The protein below binds the small molecule below.
Small molecule (SMILES): N[C@@H]1[C@@H](O)[C@H](O)[C@@H](COP(=O)(O)O)O[C@H]1O

Sequence of chain 1.B:
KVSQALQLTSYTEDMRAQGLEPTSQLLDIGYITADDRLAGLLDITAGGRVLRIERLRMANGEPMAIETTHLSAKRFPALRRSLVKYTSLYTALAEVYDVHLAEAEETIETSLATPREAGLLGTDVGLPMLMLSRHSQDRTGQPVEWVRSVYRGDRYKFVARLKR

Binding-site contacts:
Ligand atom O4 contacts residue GLU149 of chain 1.B at 2.7 Å (salt-bridge).
Ligand atom C5 contacts residue GLU71 of chain 1.B at 3.2 Å.
Ligand atom C1 contacts residue GLU71 of chain 1.B at 3.6 Å.
Ligand atom OAF contacts residue ARG61 of chain 1.B at 3.0 Å (salt-bridge).
Ligand atom O3 contacts residue VAL151 of chain 1.B at 3.4 Å.
Ligand atom OAB contacts residue ARG61 of chain 1.B at 3.7 Å.
Ligand atom OAG contacts residue SER92 of chain 1.B at 2.5 Å (h-bond).
Ligand atom OAG contacts residue SER14 of chain 1.B at 3.2 Å.
Ligand atom N2 contacts residue ARG138 of chain 1.B at 3.9 Å.
Ligand atom C6 contacts residue TYR94 of chain 1.B at 3.8 Å (hydrophobic).
Ligand atom O5 contacts residue SER14 of chain 1.B at 3.7 Å.
Ligand atom O3 contacts residue ARG138 of chain 1.B at 3.2 Å.
Ligand atom C4 contacts residue GLU149 of chain 1.B at 3.8 Å.
Ligand atom C3 contacts residue GLU71 of chain 1.B at 3.7 Å.
Ligand atom OAF contacts residue LEU93 of chain 1.B at 2.9 Å (h-bond).
Ligand atom OAF contacts residue SER92 of chain 1.B at 3.7 Å.
Ligand atom O6 contacts residue TYR15 of chain 1.B at 3.2 Å (h-bond).
Ligand atom OAB contacts residue SER92 of chain 1.B at 3.8 Å.
Ligand atom C2 contacts residue ARG138 of chain 1.B at 3.6 Å.
Ligand atom C4 contacts residue TYR94 of chain 1.B at 3.4 Å (hydrophobic).
Ligand atom O6 contacts residue ARG61 of chain 1.B at 3.2 Å (salt-bridge).
Ligand atom O4 contacts residue LEU93 of chain 1.B at 3.9 Å.
Ligand atom O3 contacts residue TYR94 of chain 1.B at 3.6 Å.
Ligand atom OAG contacts residue LEU93 of chain 1.B at 3.0 Å (h-bond).
Ligand atom PAP contacts residue ARG61 of chain 1.B at 3.5 Å.
Ligand atom PAP contacts residue LEU93 of chain 1.B at 3.5 Å.
Ligand atom C4 contacts residue GLU71 of chain 1.B at 3.8 Å.
Ligand atom O4 contacts residue TYR94 of chain 1.B at 3.4 Å.
Ligand atom OAB contacts residue THR16 of chain 1.B at 2.6 Å (h-bond).
Ligand atom C5 contacts residue ARG61 of chain 1.B at 3.9 Å.
Ligand atom PAP contacts residue SER14 of chain 1.B at 3.8 Å.
Ligand atom O5 contacts residue TYR15 of chain 1.B at 3.0 Å (h-bond).
Ligand atom OAB contacts residue TYR15 of chain 1.B at 3.7 Å.
Ligand atom PAP contacts residue SER92 of chain 1.B at 3.5 Å.
Ligand atom C1 contacts residue TYR15 of chain 1.B at 3.8 Å (hydrophobic).
Ligand atom O3 contacts residue GLU149 of chain 1.B at 3.4 Å (salt-bridge).
Ligand atom O1 contacts residue TYR15 of chain 1.B at 3.4 Å (h-bond).
Ligand atom O6 contacts residue SER14 of chain 1.B at 3.5 Å.
Ligand atom OAG contacts residue TYR94 of chain 1.B at 3.0 Å (h-bond).
Ligand atom OAF contacts residue ARG59 of chain 1.B at 2.8 Å (salt-bridge).